Binding-site contacts:
Ligand atom O3 contacts residue GLN92 of chain 1.A at 3.4 Å (h-bond).
Ligand atom NAJ contacts residue HIS119 of chain 1.A at 3.4 Å (h-bond).
Ligand atom OAE contacts residue HIS119 of chain 1.A at 4.0 Å.
Ligand atom OAE contacts residue VAL121 of chain 1.A at 3.6 Å.
Ligand atom NAJ contacts residue ZN1 of chain 1.C at 1.9 Å.
Ligand atom O5 contacts residue THR199 of chain 1.A at 3.7 Å.
Ligand atom O2 contacts residue HIS94 of chain 1.A at 3.4 Å (h-bond).
Ligand atom O2 contacts residue ZN1 of chain 1.C at 3.7 Å.
Ligand atom C5 contacts residue GLN92 of chain 1.A at 3.6 Å.
Ligand atom O3 contacts residue ASN67 of chain 1.A at 3.6 Å.
Ligand atom OAE contacts residue ZN1 of chain 1.C at 3.2 Å.
Ligand atom C6 contacts residue PHE130 of chain 1.A at 3.7 Å (hydrophobic).
Ligand atom O2 contacts residue HIS96 of chain 1.A at 3.9 Å.
Ligand atom C6 contacts residue GLN92 of chain 1.A at 3.8 Å.
Ligand atom SAI contacts residue THR198 of chain 1.A at 3.8 Å.
Ligand atom C2 contacts residue HIS94 of chain 1.A at 3.3 Å.
Ligand atom O4 contacts residue GLN92 of chain 1.A at 3.4 Å (h-bond).
Ligand atom O6 contacts residue VAL121 of chain 1.A at 3.9 Å.
Ligand atom OAM contacts residue LEU197 of chain 1.A at 3.1 Å.
Ligand atom C1 contacts residue THR199 of chain 1.A at 3.0 Å.
Ligand atom NAJ contacts residue HIS94 of chain 1.A at 3.3 Å (h-bond).
Ligand atom C1 contacts residue GLN92 of chain 1.A at 3.2 Å.
Ligand atom O6 contacts residue ILE91 of chain 1.A at 3.4 Å.
Ligand atom NAJ contacts residue HIS96 of chain 1.A at 3.2 Å (h-bond).
Ligand atom C6 contacts residue GLN92 of chain 1.A at 3.8 Å.
Ligand atom OAM contacts residue THR198 of chain 1.A at 2.9 Å (h-bond).
Ligand atom C4 contacts residue THR199 of chain 1.A at 4.0 Å.
Ligand atom OAE contacts residue HIS94 of chain 1.A at 3.1 Å.
Ligand atom SAI contacts residue ZN1 of chain 1.C at 3.1 Å.
Ligand atom C2 contacts residue THR199 of chain 1.A at 3.5 Å.
Ligand atom O2 contacts residue THR199 of chain 1.A at 3.2 Å (h-bond).
Ligand atom C3 contacts residue THR199 of chain 1.A at 3.7 Å.
Ligand atom O5 contacts residue LEU197 of chain 1.A at 3.5 Å.
Ligand atom SAI contacts residue HIS94 of chain 1.A at 3.8 Å.
Ligand atom O6 contacts residue LEU140 of chain 1.A at 3.8 Å.
Ligand atom O6 contacts residue PHE130 of chain 1.A at 3.1 Å.
Ligand atom O6 contacts residue LEU197 of chain 1.A at 3.4 Å.
Ligand atom NAJ contacts residue THR198 of chain 1.A at 2.7 Å (h-bond).
Ligand atom C1 contacts residue ASN67 of chain 1.A at 4.0 Å.
Ligand atom O5 contacts residue GLN92 of chain 1.A at 2.8 Å (h-bond).

Sequence of chain 1.A:
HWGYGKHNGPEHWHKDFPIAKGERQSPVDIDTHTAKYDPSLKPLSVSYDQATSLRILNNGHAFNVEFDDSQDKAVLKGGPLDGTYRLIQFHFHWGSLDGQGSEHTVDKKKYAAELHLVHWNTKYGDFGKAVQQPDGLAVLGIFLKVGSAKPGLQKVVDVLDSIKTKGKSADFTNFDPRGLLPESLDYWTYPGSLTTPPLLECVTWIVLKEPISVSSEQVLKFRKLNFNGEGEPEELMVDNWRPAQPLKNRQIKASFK

A small-molecule ligand and the protein it binds are described below.
Small molecule (SMILES): NS(=O)(=O)[C@@H]1O[C@H](CO)[C@H](O[C@H]2O[C@H](CO)[C@H](O)[C@H](O)[C@H]2O)[C@H](O)[C@H]1O